The protein below binds the small molecule below.
Small molecule (SMILES): N#CC[C@H](C1CCCC1)n1cc(-c2ncnc3[nH]ccc23)cn1

Binding-site contacts:
Ligand atom NAA contacts residue LEU159 of chain 1.B at 3.6 Å.
Ligand atom NAN contacts residue ALA56 of chain 1.B at 3.3 Å.
Ligand atom CAC contacts residue ALA56 of chain 1.B at 3.7 Å (hydrophobic).
Ligand atom NAN contacts residue GLU106 of chain 1.B at 2.7 Å (salt-bridge).
Ligand atom NAA contacts residue ASN157 of chain 1.B at 3.5 Å.
Ligand atom NAO contacts residue GLY32 of chain 1.B at 3.8 Å.
Ligand atom CAC contacts residue MET105 of chain 1.B at 3.8 Å (hydrophobic).
Ligand atom CAB contacts residue ARG156 of chain 1.B at 3.5 Å.
Ligand atom CAI contacts residue ASP170 of chain 1.B at 3.7 Å.
Ligand atom CAC contacts residue VAL87 of chain 1.B at 3.7 Å (hydrophobic).
Ligand atom CAJ contacts residue ASN157 of chain 1.B at 3.4 Å.
Ligand atom CAT contacts residue LEU108 of chain 1.B at 3.9 Å (hydrophobic).
Ligand atom NAA contacts residue ARG156 of chain 1.B at 3.9 Å.
Ligand atom CAQ contacts residue LEU159 of chain 1.B at 3.7 Å (hydrophobic).
Ligand atom NAN contacts residue VAL87 of chain 1.B at 3.8 Å.
Ligand atom CAT contacts residue LEU159 of chain 1.B at 3.8 Å (hydrophobic).
Ligand atom NAP contacts residue TYR107 of chain 1.B at 3.9 Å.
Ligand atom CAB contacts residue ASP170 of chain 1.B at 3.9 Å.
Ligand atom NAM contacts residue LEU159 of chain 1.B at 3.7 Å.
Ligand atom CAB contacts residue ASN157 of chain 1.B at 3.7 Å.
Ligand atom CAD contacts residue LEU159 of chain 1.B at 3.6 Å (hydrophobic).
Ligand atom NAM contacts residue LEU31 of chain 1.B at 3.8 Å.
Ligand atom CAC contacts residue GLU106 of chain 1.B at 3.5 Å.
Ligand atom CAJ contacts residue ARG156 of chain 1.B at 3.7 Å.
Ligand atom CAS contacts residue LEU159 of chain 1.B at 3.4 Å (hydrophobic).
Ligand atom CAK contacts residue VAL39 of chain 1.B at 3.5 Å (hydrophobic).
Ligand atom CAF contacts residue LEU31 of chain 1.B at 3.7 Å (hydrophobic).
Ligand atom NAA contacts residue GLY169 of chain 1.B at 3.4 Å.
Ligand atom CAT contacts residue ALA56 of chain 1.B at 3.6 Å (hydrophobic).
Ligand atom CAH contacts residue LYS33 of chain 1.B at 3.9 Å.
Ligand atom CAR contacts residue LEU159 of chain 1.B at 3.7 Å (hydrophobic).
Ligand atom CAE contacts residue LEU108 of chain 1.B at 3.1 Å (hydrophobic).
Ligand atom CAH contacts residue GLY34 of chain 1.B at 3.4 Å.
Ligand atom CAK contacts residue GLY32 of chain 1.B at 3.7 Å.
Ligand atom CAI contacts residue GLY34 of chain 1.B at 3.9 Å.
Ligand atom CAT contacts residue GLU106 of chain 1.B at 3.7 Å.
Ligand atom CAH contacts residue GLY37 of chain 1.B at 3.9 Å.
Ligand atom CAE contacts residue LEU31 of chain 1.B at 3.6 Å (hydrophobic).
Ligand atom NAA contacts residue ASP170 of chain 1.B at 3.8 Å.
Ligand atom NAP contacts residue LEU108 of chain 1.B at 3.1 Å (h-bond).

Sequence of chain 1.B:
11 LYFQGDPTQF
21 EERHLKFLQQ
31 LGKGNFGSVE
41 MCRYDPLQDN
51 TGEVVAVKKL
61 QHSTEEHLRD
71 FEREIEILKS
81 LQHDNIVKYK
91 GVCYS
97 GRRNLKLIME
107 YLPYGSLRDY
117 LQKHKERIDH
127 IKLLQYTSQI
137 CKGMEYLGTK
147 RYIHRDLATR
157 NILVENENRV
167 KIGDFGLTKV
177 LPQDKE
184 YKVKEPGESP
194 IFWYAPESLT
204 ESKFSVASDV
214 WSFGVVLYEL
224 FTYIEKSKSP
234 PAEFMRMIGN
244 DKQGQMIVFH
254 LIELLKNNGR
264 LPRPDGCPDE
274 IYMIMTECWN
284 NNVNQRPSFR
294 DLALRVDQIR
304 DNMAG